Sequence of chain 1.A:
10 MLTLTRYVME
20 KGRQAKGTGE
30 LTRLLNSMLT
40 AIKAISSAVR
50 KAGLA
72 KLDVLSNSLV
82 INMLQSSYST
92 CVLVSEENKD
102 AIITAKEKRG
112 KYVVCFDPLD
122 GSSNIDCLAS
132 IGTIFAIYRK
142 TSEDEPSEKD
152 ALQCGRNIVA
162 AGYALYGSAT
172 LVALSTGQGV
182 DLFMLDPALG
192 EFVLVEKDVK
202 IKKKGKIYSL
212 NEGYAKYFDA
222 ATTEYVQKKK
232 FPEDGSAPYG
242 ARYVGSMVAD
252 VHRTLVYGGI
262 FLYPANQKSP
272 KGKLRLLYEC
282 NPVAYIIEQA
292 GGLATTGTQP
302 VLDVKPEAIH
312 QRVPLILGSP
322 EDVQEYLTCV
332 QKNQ

A small-molecule ligand and the protein it binds are described below.
Small molecule (SMILES): O=P(O)(O)OC[C@H]1O[C@](O)(CO)[C@@H](O)[C@@H]1O

Binding-site contacts:
Ligand atom O4 contacts residue MET248 of chain 2.A at 3.3 Å (h-bond).
Ligand atom O2P contacts residue ARG243 of chain 1.A at 2.8 Å (salt-bridge).
Ligand atom C2 contacts residue PO41 of chain 2.C at 3.9 Å.
Ligand atom O1 contacts residue LEU275 of chain 2.A at 3.8 Å.
Ligand atom O1 contacts residue GLU280 of chain 2.A at 3.9 Å.
Ligand atom O3P contacts residue ASN212 of chain 2.A at 4.0 Å.
Ligand atom C3 contacts residue ASP121 of chain 2.A at 3.6 Å.
Ligand atom C1 contacts residue ASP121 of chain 2.A at 3.4 Å.
Ligand atom C3 contacts residue MET248 of chain 2.A at 3.5 Å (hydrophobic).
Ligand atom O2 contacts residue PO41 of chain 2.C at 3.0 Å (h-bond).
Ligand atom O3 contacts residue ASP121 of chain 2.A at 2.7 Å (salt-bridge).
Ligand atom P contacts residue TYR264 of chain 2.A at 3.8 Å.
Ligand atom O6 contacts residue TYR264 of chain 2.A at 3.6 Å.
Ligand atom C6 contacts residue GLY246 of chain 2.A at 3.7 Å.
Ligand atom C1 contacts residue MG1 of chain 2.D at 4.0 Å.
Ligand atom O5 contacts residue LYS274 of chain 2.A at 3.1 Å (salt-bridge).
Ligand atom O3 contacts residue MET248 of chain 2.A at 2.7 Å (h-bond).
Ligand atom O1 contacts residue PO41 of chain 2.C at 3.3 Å (h-bond).
Ligand atom O1P contacts residue ASN212 of chain 2.A at 2.9 Å (h-bond).
Ligand atom P contacts residue ARG243 of chain 1.A at 3.9 Å.
Ligand atom C4 contacts residue GLY246 of chain 2.A at 3.4 Å.
Ligand atom C6 contacts residue TYR244 of chain 2.A at 3.7 Å (hydrophobic).
Ligand atom O1P contacts residue TYR264 of chain 2.A at 3.8 Å.
Ligand atom P contacts residue ASN212 of chain 2.A at 3.7 Å.
Ligand atom P contacts residue TYR244 of chain 2.A at 3.8 Å.
Ligand atom O6 contacts residue LYS274 of chain 2.A at 3.1 Å (salt-bridge).
Ligand atom O1P contacts residue TYR244 of chain 2.A at 2.5 Å (h-bond).
Ligand atom O2 contacts residue GLY122 of chain 2.A at 4.0 Å.
Ligand atom O3P contacts residue LYS274 of chain 2.A at 3.9 Å.
Ligand atom O3P contacts residue TYR215 of chain 2.A at 3.5 Å.
Ligand atom C1 contacts residue PO41 of chain 2.C at 3.0 Å.
Ligand atom C1 contacts residue GLU280 of chain 2.A at 3.7 Å.
Ligand atom O1 contacts residue LYS274 of chain 2.A at 3.5 Å.
Ligand atom C5 contacts residue LYS274 of chain 2.A at 3.9 Å.
Ligand atom C6 contacts residue LYS274 of chain 2.A at 3.9 Å.
Ligand atom O3P contacts residue TYR264 of chain 2.A at 2.7 Å (h-bond).
Ligand atom O3 contacts residue SER247 of chain 2.A at 3.5 Å.
Ligand atom O2P contacts residue ASN212 of chain 2.A at 3.7 Å.
Ligand atom O1P contacts residue ARG243 of chain 1.A at 3.7 Å.
Ligand atom C4 contacts residue MET248 of chain 2.A at 3.5 Å (hydrophobic).

Sequence of chain 2.A:
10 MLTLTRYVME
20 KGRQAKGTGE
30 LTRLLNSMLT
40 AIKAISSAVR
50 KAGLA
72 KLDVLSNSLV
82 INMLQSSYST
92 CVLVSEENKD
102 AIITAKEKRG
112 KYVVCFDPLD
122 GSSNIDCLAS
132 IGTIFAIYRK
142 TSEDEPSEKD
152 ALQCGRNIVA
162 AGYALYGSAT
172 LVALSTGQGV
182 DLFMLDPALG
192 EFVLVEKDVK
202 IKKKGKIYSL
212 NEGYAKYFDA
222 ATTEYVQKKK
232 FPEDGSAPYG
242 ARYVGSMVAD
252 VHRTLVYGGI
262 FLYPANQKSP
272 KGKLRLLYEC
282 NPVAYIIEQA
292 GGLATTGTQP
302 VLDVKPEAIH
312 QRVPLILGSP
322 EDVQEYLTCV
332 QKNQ